This protein binds this small molecule.
Small molecule (SMILES): CC(=O)N[C@H]1[C@H](O[C@H]2[C@H](O)[C@@H](NC(C)=O)CO[C@@H]2CO)O[C@H](CO)[C@@H](O)[C@@H]1O

Sequence of chain 1.G:
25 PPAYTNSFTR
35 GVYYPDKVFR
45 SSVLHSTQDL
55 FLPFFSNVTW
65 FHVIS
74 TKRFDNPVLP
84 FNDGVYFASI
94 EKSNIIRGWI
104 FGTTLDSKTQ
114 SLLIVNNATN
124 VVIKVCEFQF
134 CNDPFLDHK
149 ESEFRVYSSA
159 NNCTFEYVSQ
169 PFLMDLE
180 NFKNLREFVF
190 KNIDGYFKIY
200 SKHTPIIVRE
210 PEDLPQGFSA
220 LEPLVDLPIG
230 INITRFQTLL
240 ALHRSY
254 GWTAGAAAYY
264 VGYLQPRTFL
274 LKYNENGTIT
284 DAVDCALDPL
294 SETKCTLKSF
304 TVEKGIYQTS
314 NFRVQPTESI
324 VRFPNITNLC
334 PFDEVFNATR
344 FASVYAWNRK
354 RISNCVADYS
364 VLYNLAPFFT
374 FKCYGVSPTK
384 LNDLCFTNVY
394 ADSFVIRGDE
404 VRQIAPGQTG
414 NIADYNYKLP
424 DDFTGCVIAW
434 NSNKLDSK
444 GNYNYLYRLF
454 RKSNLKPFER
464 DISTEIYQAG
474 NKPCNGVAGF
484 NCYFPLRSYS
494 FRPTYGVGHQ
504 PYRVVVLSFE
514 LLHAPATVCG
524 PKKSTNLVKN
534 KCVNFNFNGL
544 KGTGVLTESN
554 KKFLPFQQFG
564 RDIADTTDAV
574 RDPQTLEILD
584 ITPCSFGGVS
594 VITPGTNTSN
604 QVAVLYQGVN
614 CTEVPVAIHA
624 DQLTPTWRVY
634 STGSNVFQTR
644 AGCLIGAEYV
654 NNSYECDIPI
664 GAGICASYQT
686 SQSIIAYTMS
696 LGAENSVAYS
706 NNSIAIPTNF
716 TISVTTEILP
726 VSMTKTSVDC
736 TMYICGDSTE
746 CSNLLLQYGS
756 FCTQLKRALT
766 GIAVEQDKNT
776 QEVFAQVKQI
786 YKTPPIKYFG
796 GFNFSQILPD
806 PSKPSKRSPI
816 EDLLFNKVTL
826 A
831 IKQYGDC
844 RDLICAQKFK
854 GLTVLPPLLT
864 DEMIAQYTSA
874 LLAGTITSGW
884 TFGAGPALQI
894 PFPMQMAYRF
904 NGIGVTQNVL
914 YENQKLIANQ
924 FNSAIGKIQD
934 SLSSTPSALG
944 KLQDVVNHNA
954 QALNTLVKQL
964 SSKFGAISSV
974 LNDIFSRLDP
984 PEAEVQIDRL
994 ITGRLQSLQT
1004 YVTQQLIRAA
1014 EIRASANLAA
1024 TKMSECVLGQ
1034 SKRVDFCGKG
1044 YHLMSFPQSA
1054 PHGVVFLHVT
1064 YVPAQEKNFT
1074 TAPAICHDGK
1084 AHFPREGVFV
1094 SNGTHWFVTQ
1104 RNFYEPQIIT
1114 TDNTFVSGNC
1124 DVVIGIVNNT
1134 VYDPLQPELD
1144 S

Binding-site contacts:
Ligand atom C1 contacts residue ASN1131 of chain 1.G at 1.4 Å.
Ligand atom O7 contacts residue ILE1129 of chain 1.G at 4.3 Å.
Ligand atom N2 contacts residue ASN1131 of chain 1.G at 2.9 Å (h-bond).
Ligand atom C8 contacts residue ILE1129 of chain 1.G at 4.1 Å (hydrophobic).
Ligand atom O7 contacts residue ASN1131 of chain 1.G at 3.6 Å.
Ligand atom C3 contacts residue ASN1131 of chain 1.G at 3.8 Å.
Ligand atom C7 contacts residue ASN1131 of chain 1.G at 3.4 Å.
Ligand atom O5 contacts residue ASN1131 of chain 1.G at 2.4 Å (h-bond).
Ligand atom C4 contacts residue ASN1131 of chain 1.G at 4.3 Å.
Ligand atom C5 contacts residue ASN1131 of chain 1.G at 3.7 Å.
Ligand atom C2 contacts residue ASN1131 of chain 1.G at 2.5 Å.